A protein and the small-molecule ligand that binds it are described below.
Small molecule (SMILES): CC(=O)N[C@@H]1[C@@H](O)[C@H](O)[C@@H](CO)O[C@H]1O

Binding-site contacts:
Ligand atom C7 contacts residue ASN358 of chain 30.F at 3.4 Å.
Ligand atom O7 contacts residue SER345 of chain 30.F at 4.2 Å.
Ligand atom C5 contacts residue ASN358 of chain 30.F at 3.6 Å.
Ligand atom O5 contacts residue ASN358 of chain 30.F at 2.4 Å (h-bond).
Ligand atom C3 contacts residue ASN358 of chain 30.F at 3.8 Å.
Ligand atom C1 contacts residue ASN358 of chain 30.F at 1.4 Å.
Ligand atom C4 contacts residue ASN358 of chain 30.F at 4.2 Å.
Ligand atom N2 contacts residue ASN358 of chain 30.F at 2.9 Å (h-bond).
Ligand atom O7 contacts residue ASN358 of chain 30.F at 3.3 Å (h-bond).
Ligand atom O7 contacts residue SER343 of chain 30.F at 4.3 Å.
Ligand atom C2 contacts residue ASN358 of chain 30.F at 2.5 Å.

Sequence of chain 30.F:
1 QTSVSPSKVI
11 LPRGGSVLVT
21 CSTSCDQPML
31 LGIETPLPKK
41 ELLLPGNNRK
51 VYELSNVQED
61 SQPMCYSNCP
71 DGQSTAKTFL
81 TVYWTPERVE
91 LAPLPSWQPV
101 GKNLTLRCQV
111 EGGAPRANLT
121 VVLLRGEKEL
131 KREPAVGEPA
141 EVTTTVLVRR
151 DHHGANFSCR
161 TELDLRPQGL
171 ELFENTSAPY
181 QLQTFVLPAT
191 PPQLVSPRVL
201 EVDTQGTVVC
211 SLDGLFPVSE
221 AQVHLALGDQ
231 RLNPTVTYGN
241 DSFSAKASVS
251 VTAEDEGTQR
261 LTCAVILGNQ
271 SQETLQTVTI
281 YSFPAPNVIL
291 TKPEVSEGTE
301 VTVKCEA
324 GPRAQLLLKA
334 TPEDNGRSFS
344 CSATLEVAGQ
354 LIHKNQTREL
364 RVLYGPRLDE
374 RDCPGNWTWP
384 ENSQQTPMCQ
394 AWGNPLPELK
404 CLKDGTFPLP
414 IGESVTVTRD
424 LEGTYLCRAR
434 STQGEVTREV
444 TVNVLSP